Sequence of chain 1.A:
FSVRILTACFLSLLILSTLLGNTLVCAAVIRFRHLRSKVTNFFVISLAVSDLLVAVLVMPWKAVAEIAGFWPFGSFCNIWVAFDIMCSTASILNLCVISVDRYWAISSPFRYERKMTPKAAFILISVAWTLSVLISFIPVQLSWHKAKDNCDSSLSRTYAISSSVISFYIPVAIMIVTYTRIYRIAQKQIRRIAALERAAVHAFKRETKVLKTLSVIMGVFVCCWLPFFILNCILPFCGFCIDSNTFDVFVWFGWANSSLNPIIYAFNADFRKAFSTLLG

Binding-site contacts:
Ligand atom C4 contacts residue ARG82 of chain 1.A at 4.4 Å.
Ligand atom C27 contacts residue MET132 of chain 1.A at 3.8 Å (hydrophobic).
Ligand atom C16 contacts residue VAL95 of chain 1.A at 3.7 Å (hydrophobic).
Ligand atom C25 contacts residue TRP175 of chain 1.A at 4.3 Å (hydrophobic).
Ligand atom C3 contacts residue ARG82 of chain 1.A at 4.4 Å.
Ligand atom C4 contacts residue PHE88 of chain 1.A at 3.8 Å (hydrophobic).
Ligand atom C24 contacts residue TRP175 of chain 1.A at 4.4 Å (hydrophobic).
Ligand atom C19 contacts residue ILE91 of chain 1.A at 4.4 Å (hydrophobic).
Ligand atom C26 contacts residue TRP175 of chain 1.A at 4.2 Å (hydrophobic).
Ligand atom C18 contacts residue SER92 of chain 1.A at 4.0 Å.
Ligand atom C6 contacts residue ILE91 of chain 1.A at 3.5 Å (hydrophobic).
Ligand atom C18 contacts residue ILE171 of chain 1.A at 3.6 Å (hydrophobic).
Ligand atom C20 contacts residue TRP175 of chain 1.A at 4.2 Å (hydrophobic).
Ligand atom C5 contacts residue ILE91 of chain 1.A at 3.7 Å (hydrophobic).
Ligand atom C3 contacts residue PHE88 of chain 1.A at 4.0 Å (hydrophobic).
Ligand atom C23 contacts residue TRP175 of chain 1.A at 3.7 Å (hydrophobic).
Ligand atom C1 contacts residue PHE168 of chain 1.A at 3.6 Å (hydrophobic).
Ligand atom C18 contacts residue TRP175 of chain 1.A at 4.1 Å (hydrophobic).
Ligand atom C19 contacts residue PHE168 of chain 1.A at 4.2 Å (hydrophobic).
Ligand atom C21 contacts residue TRP175 of chain 1.A at 4.4 Å (hydrophobic).
Ligand atom C19 contacts residue ILE171 of chain 1.A at 3.9 Å (hydrophobic).
Ligand atom O1 contacts residue PHE88 of chain 1.A at 3.5 Å.
Ligand atom C2 contacts residue PHE168 of chain 1.A at 3.4 Å (hydrophobic).
Ligand atom C2 contacts residue PHE88 of chain 1.A at 4.1 Å (hydrophobic).
Ligand atom C27 contacts residue TRP175 of chain 1.A at 3.7 Å (hydrophobic).
Ligand atom C4 contacts residue ILE91 of chain 1.A at 3.6 Å (hydrophobic).
Ligand atom O1 contacts residue ARG82 of chain 1.A at 3.5 Å.
Ligand atom C15 contacts residue VAL95 of chain 1.A at 3.8 Å (hydrophobic).
Ligand atom C19 contacts residue PHE88 of chain 1.A at 3.9 Å (hydrophobic).
Ligand atom C7 contacts residue ILE91 of chain 1.A at 3.8 Å (hydrophobic).

This protein binds this small molecule.
Small molecule (SMILES): CC(C)CCC[C@@H](C)[C@H]1CC[C@H]2[C@@H]3CC=C4C[C@@H](O)CC[C@]4(C)[C@H]3CC[C@]12C